Sequence of chain 1.A:
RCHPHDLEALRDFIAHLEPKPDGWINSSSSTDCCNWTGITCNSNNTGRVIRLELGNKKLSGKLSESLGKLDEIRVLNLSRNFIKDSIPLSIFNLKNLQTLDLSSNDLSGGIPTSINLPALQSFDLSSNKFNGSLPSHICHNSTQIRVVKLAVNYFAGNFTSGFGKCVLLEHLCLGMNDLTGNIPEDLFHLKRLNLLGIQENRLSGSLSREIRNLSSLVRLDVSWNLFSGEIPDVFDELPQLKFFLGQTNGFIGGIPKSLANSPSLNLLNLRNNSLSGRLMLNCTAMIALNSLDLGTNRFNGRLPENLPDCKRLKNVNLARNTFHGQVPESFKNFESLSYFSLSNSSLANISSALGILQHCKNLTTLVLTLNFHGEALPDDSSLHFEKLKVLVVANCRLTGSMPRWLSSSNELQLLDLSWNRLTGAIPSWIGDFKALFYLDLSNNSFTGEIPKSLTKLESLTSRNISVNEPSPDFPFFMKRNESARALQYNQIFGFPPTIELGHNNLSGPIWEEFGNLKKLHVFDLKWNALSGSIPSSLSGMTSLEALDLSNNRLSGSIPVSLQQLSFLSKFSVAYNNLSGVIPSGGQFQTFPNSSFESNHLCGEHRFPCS

Binding-site contacts:
Ligand atom O7 contacts residue ASN350 of chain 1.A at 2.7 Å (h-bond).
Ligand atom O7 contacts residue ARG326 of chain 1.A at 4.1 Å.
Ligand atom C4 contacts residue ARG326 of chain 1.A at 3.9 Å.
Ligand atom C1 contacts residue ASN350 of chain 1.A at 1.4 Å.
Ligand atom C8 contacts residue ASN350 of chain 1.A at 4.3 Å.
Ligand atom O5 contacts residue ARG326 of chain 1.A at 4.3 Å.
Ligand atom C7 contacts residue ASN350 of chain 1.A at 3.0 Å.
Ligand atom C4 contacts residue ASN350 of chain 1.A at 4.1 Å.
Ligand atom O7 contacts residue LEU376 of chain 1.A at 4.5 Å.
Ligand atom C5 contacts residue ASN350 of chain 1.A at 3.7 Å.
Ligand atom O3 contacts residue ARG326 of chain 1.A at 3.8 Å.
Ligand atom O7 contacts residue TYS3 of chain 1.B at 4.2 Å.
Ligand atom C8 contacts residue TYS1 of chain 1.B at 3.8 Å.
Ligand atom C7 contacts residue TYS3 of chain 1.B at 4.4 Å.
Ligand atom C8 contacts residue TYS3 of chain 1.B at 3.8 Å.
Ligand atom C2 contacts residue ASN350 of chain 1.A at 2.3 Å.
Ligand atom C8 contacts residue LEU376 of chain 1.A at 3.7 Å (hydrophobic).
Ligand atom N2 contacts residue ASN350 of chain 1.A at 2.8 Å (h-bond).
Ligand atom C3 contacts residue ARG326 of chain 1.A at 4.3 Å.
Ligand atom O5 contacts residue ASN350 of chain 1.A at 2.4 Å (h-bond).
Ligand atom C3 contacts residue ASN350 of chain 1.A at 3.7 Å.
Ligand atom C7 contacts residue LEU376 of chain 1.A at 3.9 Å (hydrophobic).
Ligand atom C2 contacts residue ARG326 of chain 1.A at 4.2 Å.
Ligand atom O4 contacts residue ARG326 of chain 1.A at 4.3 Å.
Ligand atom N2 contacts residue LEU376 of chain 1.A at 4.1 Å.

This small molecule binds to this protein.
Small molecule (SMILES): CC(=O)N[C@@H]1[C@@H](O)[C@H](O)[C@@H](CO)O[C@H]1O

Sequence of chain 1.B:
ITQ